Binding-site contacts:
Ligand atom O1B contacts residue MG1 of chain 1.V at 2.4 Å.
Ligand atom O1G contacts residue ARG222 of chain 1.F at 3.5 Å (salt-bridge).
Ligand atom C2 contacts residue TYR185 of chain 1.F at 3.6 Å (hydrophobic).
Ligand atom C2 contacts residue LYS198 of chain 1.F at 3.2 Å.
Ligand atom N3 contacts residue TYR185 of chain 1.F at 3.7 Å.
Ligand atom O2G contacts residue GLU331 of chain 1.F at 3.6 Å.
Ligand atom O2' contacts residue THR241 of chain 1.F at 3.7 Å.
Ligand atom O2' contacts residue LYS198 of chain 1.F at 3.5 Å.
Ligand atom C4' contacts residue ASN242 of chain 1.F at 3.8 Å.
Ligand atom O2A contacts residue LYS150 of chain 1.F at 3.0 Å (salt-bridge).
Ligand atom C3B contacts residue ASN242 of chain 1.F at 3.1 Å.
Ligand atom N3 contacts residue LYS198 of chain 1.F at 2.9 Å (salt-bridge).
Ligand atom C8 contacts residue LYS150 of chain 1.F at 3.2 Å.
Ligand atom C5 contacts residue GLN183 of chain 1.F at 3.7 Å.
Ligand atom N6 contacts residue GLN183 of chain 1.F at 2.8 Å (h-bond).
Ligand atom PG contacts residue GLU331 of chain 1.F at 3.5 Å.
Ligand atom O3' contacts residue THR241 of chain 1.F at 2.0 Å (h-bond).
Ligand atom O3G contacts residue MG1 of chain 1.V at 2.2 Å.
Ligand atom N7 contacts residue LYS150 of chain 1.F at 2.8 Å (salt-bridge).
Ligand atom PB contacts residue MG1 of chain 1.V at 3.6 Å.
Ligand atom N7 contacts residue GLN183 of chain 1.F at 3.2 Å (h-bond).
Ligand atom N1 contacts residue TYR185 of chain 1.F at 3.6 Å.
Ligand atom O3G contacts residue ASN333 of chain 1.F at 2.9 Å (h-bond).
Ligand atom N6 contacts residue TYR185 of chain 1.F at 3.8 Å.
Ligand atom O2G contacts residue ASP318 of chain 1.F at 2.1 Å (salt-bridge).
Ligand atom O2A contacts residue LYS74 of chain 1.F at 3.5 Å.
Ligand atom O1B contacts residue LYS74 of chain 1.F at 3.3 Å (salt-bridge).
Ligand atom C6 contacts residue LYS184 of chain 1.F at 3.7 Å.
Ligand atom C3' contacts residue THR241 of chain 1.F at 3.3 Å.
Ligand atom O1B contacts residue GLU331 of chain 1.F at 2.7 Å (salt-bridge).
Ligand atom N1 contacts residue LEU186 of chain 1.F at 3.0 Å (h-bond).
Ligand atom PG contacts residue ASP318 of chain 1.F at 3.6 Å.
Ligand atom C6 contacts residue GLN183 of chain 1.F at 3.6 Å.
Ligand atom O2' contacts residue HIS239 of chain 1.F at 3.1 Å (h-bond).
Ligand atom O1A contacts residue GLU331 of chain 1.F at 3.7 Å.
Ligand atom N6 contacts residue LYS184 of chain 1.F at 2.6 Å (salt-bridge).
Ligand atom C5' contacts residue ASN242 of chain 1.F at 3.5 Å.
Ligand atom O3G contacts residue GLU331 of chain 1.F at 2.3 Å (salt-bridge).
Ligand atom PG contacts residue MG1 of chain 1.V at 3.8 Å.
Ligand atom C2 contacts residue LEU186 of chain 1.F at 3.5 Å (hydrophobic).

Sequence of chain 1.F:
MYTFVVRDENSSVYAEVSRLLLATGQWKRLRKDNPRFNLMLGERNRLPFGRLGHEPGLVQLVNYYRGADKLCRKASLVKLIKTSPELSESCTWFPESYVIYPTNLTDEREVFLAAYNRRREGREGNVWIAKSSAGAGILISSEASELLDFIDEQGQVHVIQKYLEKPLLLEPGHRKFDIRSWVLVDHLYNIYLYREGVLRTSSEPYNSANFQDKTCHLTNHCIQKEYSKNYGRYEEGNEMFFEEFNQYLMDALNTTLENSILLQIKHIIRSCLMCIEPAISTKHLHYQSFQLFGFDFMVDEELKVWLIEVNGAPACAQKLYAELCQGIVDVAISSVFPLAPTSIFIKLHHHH

This protein binds this small molecule.
Small molecule (SMILES): Nc1ncnc2c1ncn2[C@@H]1O[C@H](CO[P](=O)(O)O[P](=O)(O)CP(=O)(O)O)[C@@H](O)[C@H]1O